This protein binds this small molecule.
Small molecule (SMILES): CC(=O)N[C@H]1[C@H](O[C@H]2[C@H](O)[C@@H](NC(C)=O)CO[C@@H]2CO)O[C@H](CO)[C@@H](O)[C@@H]1O

Binding-site contacts:
Ligand atom O5 contacts residue TYR167 of chain 1.A at 3.9 Å.
Ligand atom C8 contacts residue VAL136 of chain 1.A at 3.8 Å (hydrophobic).
Ligand atom C5 contacts residue TYR167 of chain 1.A at 3.8 Å (hydrophobic).
Ligand atom O5 contacts residue ASN150 of chain 1.A at 2.5 Å (h-bond).
Ligand atom C8 contacts residue TYR167 of chain 1.A at 3.5 Å (hydrophobic).
Ligand atom N2 contacts residue LEU169 of chain 1.A at 4.3 Å.
Ligand atom C7 contacts residue ASP322 of chain 1.A at 4.4 Å.
Ligand atom N2 contacts residue ASN150 of chain 1.A at 2.9 Å (h-bond).
Ligand atom C8 contacts residue ASP322 of chain 1.A at 3.5 Å.
Ligand atom C8 contacts residue LEU169 of chain 1.A at 3.8 Å (hydrophobic).
Ligand atom O7 contacts residue ASN150 of chain 1.A at 3.5 Å (h-bond).
Ligand atom C3 contacts residue ASN150 of chain 1.A at 3.9 Å.
Ligand atom C7 contacts residue ASN150 of chain 1.A at 3.4 Å.
Ligand atom C1 contacts residue ASN150 of chain 1.A at 1.5 Å.
Ligand atom C7 contacts residue LEU169 of chain 1.A at 4.3 Å (hydrophobic).
Ligand atom C4 contacts residue ASN150 of chain 1.A at 4.4 Å.
Ligand atom N2 contacts residue ASP322 of chain 1.A at 4.4 Å.
Ligand atom C5 contacts residue ASN150 of chain 1.A at 3.8 Å.
Ligand atom C2 contacts residue ASN150 of chain 1.A at 2.5 Å.
Ligand atom C6 contacts residue TYR167 of chain 1.A at 3.5 Å (hydrophobic).

Sequence of chain 1.A:
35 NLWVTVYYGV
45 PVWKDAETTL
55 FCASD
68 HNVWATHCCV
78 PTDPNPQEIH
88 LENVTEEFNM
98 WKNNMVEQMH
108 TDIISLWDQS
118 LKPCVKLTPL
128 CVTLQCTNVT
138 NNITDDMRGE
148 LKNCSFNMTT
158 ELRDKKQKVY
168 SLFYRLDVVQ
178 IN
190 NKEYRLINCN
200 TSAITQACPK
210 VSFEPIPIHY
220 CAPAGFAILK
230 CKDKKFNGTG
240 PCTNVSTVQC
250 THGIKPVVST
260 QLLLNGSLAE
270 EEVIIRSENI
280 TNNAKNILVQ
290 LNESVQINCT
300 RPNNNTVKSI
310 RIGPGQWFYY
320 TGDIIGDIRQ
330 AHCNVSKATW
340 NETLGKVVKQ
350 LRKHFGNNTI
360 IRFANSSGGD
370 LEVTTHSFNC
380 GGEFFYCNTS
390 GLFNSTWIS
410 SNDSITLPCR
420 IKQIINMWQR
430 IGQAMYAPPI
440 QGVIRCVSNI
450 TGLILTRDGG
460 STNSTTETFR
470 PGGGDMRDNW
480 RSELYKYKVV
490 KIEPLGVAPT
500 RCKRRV